Sequence of chain 25.F:
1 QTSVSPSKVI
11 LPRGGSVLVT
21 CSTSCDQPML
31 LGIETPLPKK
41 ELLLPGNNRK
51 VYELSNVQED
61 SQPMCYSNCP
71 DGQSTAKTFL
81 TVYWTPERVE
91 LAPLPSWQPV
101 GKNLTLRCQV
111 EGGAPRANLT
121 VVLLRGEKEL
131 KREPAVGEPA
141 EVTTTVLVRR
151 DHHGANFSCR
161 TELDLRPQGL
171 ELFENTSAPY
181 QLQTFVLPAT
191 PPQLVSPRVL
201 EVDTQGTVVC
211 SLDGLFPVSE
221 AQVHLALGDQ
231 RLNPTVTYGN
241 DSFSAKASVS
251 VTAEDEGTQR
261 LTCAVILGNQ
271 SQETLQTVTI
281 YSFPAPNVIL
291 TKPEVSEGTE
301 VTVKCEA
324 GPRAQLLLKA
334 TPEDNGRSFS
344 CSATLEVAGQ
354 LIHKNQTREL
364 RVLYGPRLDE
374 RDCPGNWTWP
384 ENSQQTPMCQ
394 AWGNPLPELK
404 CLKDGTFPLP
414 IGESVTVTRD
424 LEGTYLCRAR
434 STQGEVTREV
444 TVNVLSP

Binding-site contacts:
Ligand atom C2 contacts residue ASN358 of chain 25.F at 2.5 Å.
Ligand atom C1 contacts residue ASN358 of chain 25.F at 1.4 Å.
Ligand atom N2 contacts residue ASN358 of chain 25.F at 2.9 Å (h-bond).
Ligand atom C7 contacts residue ASN358 of chain 25.F at 3.4 Å.
Ligand atom C5 contacts residue ASN358 of chain 25.F at 3.6 Å.
Ligand atom O7 contacts residue SER343 of chain 25.F at 4.3 Å.
Ligand atom O7 contacts residue SER345 of chain 25.F at 4.2 Å.
Ligand atom O7 contacts residue ASN358 of chain 25.F at 3.3 Å (h-bond).
Ligand atom O5 contacts residue ASN358 of chain 25.F at 2.4 Å (h-bond).
Ligand atom C3 contacts residue ASN358 of chain 25.F at 3.8 Å.
Ligand atom C4 contacts residue ASN358 of chain 25.F at 4.2 Å.

The protein below binds the small molecule below.
Small molecule (SMILES): CC(=O)N[C@@H]1[C@@H](O)[C@H](O)[C@@H](CO)O[C@H]1O